The protein below binds the small molecule below.
Small molecule (SMILES): C[C@H]1O[C@@H](n2cnc3c(N)ncnc32)[C@H](O)[C@@H]1O

Binding-site contacts:
Ligand atom C4 contacts residue ILE101 of chain 2.A at 3.6 Å (hydrophobic).
Ligand atom C2 contacts residue PRO388 of chain 2.A at 3.1 Å (hydrophobic).
Ligand atom N7 contacts residue ASP128 of chain 2.A at 3.5 Å (salt-bridge).
Ligand atom C4' contacts residue 3KK1 of chain 2.F at 3.3 Å.
Ligand atom O3' contacts residue GLN343 of chain 2.A at 2.8 Å (h-bond).
Ligand atom O4' contacts residue 3KK1 of chain 2.F at 3.4 Å (h-bond).
Ligand atom N6 contacts residue ILE387 of chain 2.A at 3.6 Å.
Ligand atom C5' contacts residue 3HC1 of chain 2.E at 3.5 Å.
Ligand atom C3' contacts residue GLU383 of chain 2.A at 2.9 Å.
Ligand atom C1' contacts residue 3HC1 of chain 2.E at 3.3 Å.
Ligand atom N6 contacts residue GLU151 of chain 2.A at 3.5 Å (salt-bridge).
Ligand atom N6 contacts residue GLY103 of chain 2.A at 2.3 Å (h-bond).
Ligand atom C5 contacts residue ILE101 of chain 2.A at 3.8 Å (hydrophobic).
Ligand atom C8 contacts residue ASP128 of chain 2.A at 3.3 Å.
Ligand atom N9 contacts residue ASP128 of chain 2.A at 3.7 Å.
Ligand atom N7 contacts residue B121 of chain 2.J at 3.7 Å.
Ligand atom O3' contacts residue TYR255 of chain 2.A at 3.6 Å.
Ligand atom O2' contacts residue GLN343 of chain 2.A at 3.6 Å (h-bond).
Ligand atom C6 contacts residue ILE387 of chain 2.A at 3.6 Å (hydrophobic).
Ligand atom C2' contacts residue B121 of chain 2.J at 3.4 Å.
Ligand atom N7 contacts residue ILE387 of chain 2.A at 3.5 Å.
Ligand atom C8 contacts residue B121 of chain 2.J at 3.3 Å.
Ligand atom O3' contacts residue GLU383 of chain 2.A at 2.9 Å (salt-bridge).
Ligand atom O3' contacts residue ASN379 of chain 2.A at 3.4 Å (h-bond).
Ligand atom C2 contacts residue ILE101 of chain 2.A at 3.3 Å (hydrophobic).
Ligand atom N7 contacts residue GLU151 of chain 2.A at 3.3 Å (salt-bridge).
Ligand atom N3 contacts residue ILE101 of chain 2.A at 3.4 Å.
Ligand atom N3 contacts residue PRO388 of chain 2.A at 3.5 Å.
Ligand atom C2' contacts residue GLU383 of chain 2.A at 3.4 Å.
Ligand atom C5' contacts residue B121 of chain 2.J at 3.2 Å.
Ligand atom O3' contacts residue ALA346 of chain 2.A at 3.4 Å.
Ligand atom C4' contacts residue 3HC1 of chain 2.E at 3.0 Å.
Ligand atom C3' contacts residue GLN343 of chain 2.A at 3.7 Å.
Ligand atom C5 contacts residue ILE387 of chain 2.A at 3.5 Å (hydrophobic).
Ligand atom O2' contacts residue GLU383 of chain 2.A at 3.1 Å (salt-bridge).
Ligand atom C5' contacts residue 3KK1 of chain 2.F at 3.6 Å.
Ligand atom O4' contacts residue 3HC1 of chain 2.E at 2.8 Å (h-bond).
Ligand atom N9 contacts residue B121 of chain 2.J at 3.5 Å (h-bond).
Ligand atom C6 contacts residue GLY103 of chain 2.A at 3.5 Å.
Ligand atom N1 contacts residue PRO388 of chain 2.A at 3.6 Å.

Sequence of chain 2.A:
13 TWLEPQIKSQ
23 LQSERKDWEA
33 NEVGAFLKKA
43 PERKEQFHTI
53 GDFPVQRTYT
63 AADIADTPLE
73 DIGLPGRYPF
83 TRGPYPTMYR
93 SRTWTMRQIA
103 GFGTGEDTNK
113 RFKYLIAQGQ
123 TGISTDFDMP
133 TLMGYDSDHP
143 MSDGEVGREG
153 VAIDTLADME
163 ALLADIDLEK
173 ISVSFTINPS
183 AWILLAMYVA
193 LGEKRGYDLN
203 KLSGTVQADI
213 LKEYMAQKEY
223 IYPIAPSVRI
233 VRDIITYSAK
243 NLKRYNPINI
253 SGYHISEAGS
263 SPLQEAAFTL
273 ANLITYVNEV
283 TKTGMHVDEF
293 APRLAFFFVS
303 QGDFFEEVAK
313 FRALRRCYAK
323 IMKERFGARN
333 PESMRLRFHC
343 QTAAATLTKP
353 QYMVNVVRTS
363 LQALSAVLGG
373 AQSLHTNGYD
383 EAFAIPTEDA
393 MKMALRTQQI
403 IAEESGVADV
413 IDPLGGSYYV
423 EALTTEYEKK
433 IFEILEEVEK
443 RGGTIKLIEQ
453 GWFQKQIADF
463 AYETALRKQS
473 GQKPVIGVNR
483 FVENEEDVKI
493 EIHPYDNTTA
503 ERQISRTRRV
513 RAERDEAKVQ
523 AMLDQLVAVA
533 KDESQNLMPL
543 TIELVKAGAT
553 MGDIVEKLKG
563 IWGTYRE